Binding-site contacts:
Ligand atom O6 contacts residue HIS289 of chain 1.A at 4.1 Å.
Ligand atom O1 contacts residue LEU7 of chain 1.A at 3.5 Å.
Ligand atom C2 contacts residue SER288 of chain 1.A at 3.8 Å.
Ligand atom C6 contacts residue HIS289 of chain 1.A at 4.4 Å.
Ligand atom O1 contacts residue TYR9 of chain 1.A at 4.1 Å.
Ligand atom O2 contacts residue HIS289 of chain 1.A at 4.3 Å.
Ligand atom C1 contacts residue SER288 of chain 1.A at 4.2 Å.
Ligand atom O4 contacts residue ASP38 of chain 1.A at 2.6 Å (salt-bridge).
Ligand atom O3 contacts residue ASP38 of chain 1.A at 2.7 Å (salt-bridge).
Ligand atom C3 contacts residue ASP38 of chain 1.A at 3.5 Å.
Ligand atom O3 contacts residue TYR9 of chain 1.A at 3.5 Å.
Ligand atom O2 contacts residue SER288 of chain 1.A at 2.6 Å (h-bond).
Ligand atom O3 contacts residue LYS283 of chain 1.A at 3.4 Å (salt-bridge).
Ligand atom O1 contacts residue HIS290 of chain 1.A at 4.4 Å.
Ligand atom C4 contacts residue LYS283 of chain 1.A at 4.5 Å.
Ligand atom C4 contacts residue ASP38 of chain 1.A at 3.6 Å.
Ligand atom C3 contacts residue LYS283 of chain 1.A at 4.4 Å.
Ligand atom O2 contacts residue TYR9 of chain 1.A at 4.4 Å.
Ligand atom C1 contacts residue LEU7 of chain 1.A at 3.8 Å (hydrophobic).
Ligand atom O6 contacts residue SER288 of chain 1.A at 4.2 Å.
Ligand atom O2 contacts residue LYS283 of chain 1.A at 3.7 Å.
Ligand atom O1 contacts residue SER288 of chain 1.A at 3.6 Å (h-bond).
Ligand atom O1 contacts residue HIS289 of chain 1.A at 3.5 Å.
Ligand atom C1 contacts residue TYR9 of chain 1.A at 3.8 Å (hydrophobic).

Sequence of chain 1.A:
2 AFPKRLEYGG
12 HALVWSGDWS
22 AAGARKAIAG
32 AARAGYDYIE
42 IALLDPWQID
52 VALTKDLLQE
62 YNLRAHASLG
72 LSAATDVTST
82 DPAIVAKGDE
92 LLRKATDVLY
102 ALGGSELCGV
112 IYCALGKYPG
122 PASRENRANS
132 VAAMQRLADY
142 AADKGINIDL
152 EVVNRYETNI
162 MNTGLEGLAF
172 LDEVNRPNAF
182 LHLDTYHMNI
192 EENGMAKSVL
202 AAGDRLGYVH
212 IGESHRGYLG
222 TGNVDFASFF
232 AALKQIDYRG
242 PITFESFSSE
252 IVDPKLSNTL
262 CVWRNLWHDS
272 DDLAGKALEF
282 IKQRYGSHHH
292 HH

The small molecule below binds the protein below.
Small molecule (SMILES): OC[C@@]1(O)OC[C@@H](O)[C@@H](O)[C@@H]1O